Sequence of chain 1.A:
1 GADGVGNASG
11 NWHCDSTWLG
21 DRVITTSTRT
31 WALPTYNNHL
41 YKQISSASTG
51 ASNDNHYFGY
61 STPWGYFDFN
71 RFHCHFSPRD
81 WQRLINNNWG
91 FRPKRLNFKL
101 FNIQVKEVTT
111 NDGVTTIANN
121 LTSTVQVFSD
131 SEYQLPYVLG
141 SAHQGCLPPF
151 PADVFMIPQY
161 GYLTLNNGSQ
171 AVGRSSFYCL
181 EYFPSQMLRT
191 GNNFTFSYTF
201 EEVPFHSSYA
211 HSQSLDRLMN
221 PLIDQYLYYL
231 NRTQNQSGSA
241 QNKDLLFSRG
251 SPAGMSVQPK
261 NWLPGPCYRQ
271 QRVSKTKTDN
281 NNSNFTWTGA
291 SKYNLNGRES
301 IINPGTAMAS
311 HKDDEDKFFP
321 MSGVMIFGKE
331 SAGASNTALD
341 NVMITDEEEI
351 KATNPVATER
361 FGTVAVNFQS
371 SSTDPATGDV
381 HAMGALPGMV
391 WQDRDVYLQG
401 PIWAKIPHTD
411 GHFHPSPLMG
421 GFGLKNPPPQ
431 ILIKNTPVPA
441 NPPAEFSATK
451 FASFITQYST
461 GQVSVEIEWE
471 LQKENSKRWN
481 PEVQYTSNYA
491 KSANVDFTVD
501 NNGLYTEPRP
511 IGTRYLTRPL

Binding-site contacts:
Ligand atom O2 contacts residue THR286 of chain 1.A at 4.0 Å.
Ligand atom C2 contacts residue THR286 of chain 1.A at 4.2 Å.
Ligand atom C11 contacts residue SER256 of chain 13.A at 4.3 Å.
Ligand atom O1A contacts residue ARG232 of chain 13.A at 3.5 Å.
Ligand atom C11 contacts residue ASN55 of chain 1.A at 3.2 Å.
Ligand atom C1 contacts residue ASN284 of chain 1.A at 3.8 Å.
Ligand atom C11 contacts residue GLY254 of chain 13.A at 3.6 Å.
Ligand atom C3 contacts residue TRP287 of chain 1.A at 4.1 Å (hydrophobic).
Ligand atom C3 contacts residue THR286 of chain 1.A at 3.5 Å.
Ligand atom O1B contacts residue ASN231 of chain 13.A at 4.3 Å.
Ligand atom O1B contacts residue ASN284 of chain 1.A at 3.7 Å.
Ligand atom O2 contacts residue ASN284 of chain 1.A at 3.0 Å (h-bond).
Ligand atom C2 contacts residue ASN231 of chain 13.A at 4.0 Å.
Ligand atom O1A contacts residue THR286 of chain 1.A at 4.2 Å.
Ligand atom O10 contacts residue ASN55 of chain 1.A at 3.4 Å (h-bond).
Ligand atom O2 contacts residue ASN231 of chain 13.A at 4.2 Å.
Ligand atom C1 contacts residue ARG232 of chain 13.A at 3.6 Å.
Ligand atom C4 contacts residue VAL257 of chain 13.A at 4.4 Å (hydrophobic).
Ligand atom O4 contacts residue ASN231 of chain 13.A at 4.2 Å.
Ligand atom O4 contacts residue VAL257 of chain 13.A at 3.1 Å.
Ligand atom O10 contacts residue SER52 of chain 1.A at 4.4 Å.
Ligand atom C2 contacts residue ASN284 of chain 1.A at 3.9 Å.
Ligand atom O4 contacts residue TRP287 of chain 1.A at 4.1 Å.
Ligand atom O10 contacts residue SER256 of chain 13.A at 3.5 Å (h-bond).
Ligand atom O2 contacts residue ARG232 of chain 13.A at 4.5 Å.
Ligand atom C1 contacts residue ASN231 of chain 13.A at 3.6 Å.
Ligand atom O1A contacts residue ASN284 of chain 1.A at 4.5 Å.
Ligand atom C10 contacts residue SER256 of chain 13.A at 4.2 Å.
Ligand atom C10 contacts residue ASN55 of chain 1.A at 3.8 Å.
Ligand atom C4 contacts residue ASN231 of chain 13.A at 3.5 Å.
Ligand atom O1A contacts residue ASN231 of chain 13.A at 2.7 Å (h-bond).
Ligand atom C5 contacts residue ASN231 of chain 13.A at 4.5 Å.
Ligand atom C3 contacts residue ASN231 of chain 13.A at 3.9 Å.
Ligand atom O2 contacts residue TRP287 of chain 1.A at 4.5 Å.
Ligand atom O1B contacts residue ARG232 of chain 13.A at 2.5 Å (salt-bridge).
Ligand atom C11 contacts residue ALA253 of chain 13.A at 3.6 Å (hydrophobic).

Sequence of chain 13.A:
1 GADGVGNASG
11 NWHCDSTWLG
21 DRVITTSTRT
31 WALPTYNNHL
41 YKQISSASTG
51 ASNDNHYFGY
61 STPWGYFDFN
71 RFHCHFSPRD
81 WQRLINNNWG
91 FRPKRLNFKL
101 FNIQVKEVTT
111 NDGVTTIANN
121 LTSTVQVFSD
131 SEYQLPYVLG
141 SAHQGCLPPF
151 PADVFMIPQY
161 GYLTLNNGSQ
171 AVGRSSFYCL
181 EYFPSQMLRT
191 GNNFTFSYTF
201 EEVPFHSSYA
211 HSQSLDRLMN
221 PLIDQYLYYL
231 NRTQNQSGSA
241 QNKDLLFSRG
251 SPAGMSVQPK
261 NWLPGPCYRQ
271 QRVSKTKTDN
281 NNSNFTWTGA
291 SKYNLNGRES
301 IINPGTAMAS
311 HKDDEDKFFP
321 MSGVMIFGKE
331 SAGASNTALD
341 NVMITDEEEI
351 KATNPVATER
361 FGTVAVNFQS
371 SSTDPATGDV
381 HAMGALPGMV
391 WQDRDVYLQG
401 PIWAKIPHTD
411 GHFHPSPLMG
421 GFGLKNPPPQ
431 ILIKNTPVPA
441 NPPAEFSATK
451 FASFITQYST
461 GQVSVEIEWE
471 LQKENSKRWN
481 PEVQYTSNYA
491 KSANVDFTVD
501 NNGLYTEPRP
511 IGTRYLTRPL

A protein and the small-molecule ligand that binds it are described below.
Small molecule (SMILES): CC(=O)N[C@H]1[C@H]([C@H](O)[C@H](O)CO)O[C@@](O)(C(=O)O)C[C@@H]1O